Sequence of chain 1.A:
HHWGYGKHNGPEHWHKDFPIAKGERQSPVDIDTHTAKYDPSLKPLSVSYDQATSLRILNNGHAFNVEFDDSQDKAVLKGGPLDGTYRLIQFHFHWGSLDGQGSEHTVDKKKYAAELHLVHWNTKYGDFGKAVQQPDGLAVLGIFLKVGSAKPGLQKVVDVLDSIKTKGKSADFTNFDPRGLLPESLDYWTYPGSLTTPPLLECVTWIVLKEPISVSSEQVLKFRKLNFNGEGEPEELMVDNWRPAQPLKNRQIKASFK

Binding-site contacts:
Ligand atom C3 contacts residue THR199 of chain 1.A at 3.2 Å.
Ligand atom C4 contacts residue GOL1 of chain 1.C at 3.9 Å.
Ligand atom O18 contacts residue ZN1 of chain 1.B at 2.0 Å.
Ligand atom C3 contacts residue LEU197 of chain 1.A at 4.0 Å (hydrophobic).
Ligand atom C4 contacts residue LEU197 of chain 1.A at 4.0 Å (hydrophobic).
Ligand atom O19 contacts residue THR198 of chain 1.A at 3.0 Å (h-bond).
Ligand atom O18 contacts residue HIS119 of chain 1.A at 3.4 Å (h-bond).
Ligand atom C2 contacts residue THR199 of chain 1.A at 3.4 Å.
Ligand atom O19 contacts residue SER196 of chain 1.A at 4.1 Å.
Ligand atom C5 contacts residue LEU197 of chain 1.A at 3.8 Å (hydrophobic).
Ligand atom S1 contacts residue HIS94 of chain 1.A at 3.9 Å.
Ligand atom S1 contacts residue ZN1 of chain 1.B at 3.1 Å.
Ligand atom S1 contacts residue HIS119 of chain 1.A at 4.0 Å.
Ligand atom C9 contacts residue PHE130 of chain 1.A at 3.7 Å (hydrophobic).
Ligand atom N20 contacts residue VAL142 of chain 1.A at 3.9 Å.
Ligand atom C16 contacts residue PHE130 of chain 1.A at 3.7 Å (hydrophobic).
Ligand atom C8 contacts residue LEU197 of chain 1.A at 3.5 Å (hydrophobic).
Ligand atom O18 contacts residue HIS94 of chain 1.A at 3.3 Å (h-bond).
Ligand atom C15 contacts residue GLY131 of chain 1.A at 3.8 Å.
Ligand atom C1 contacts residue LEU197 of chain 1.A at 4.0 Å (hydrophobic).
Ligand atom O19 contacts residue TRP208 of chain 1.A at 3.5 Å.
Ligand atom C17 contacts residue PHE130 of chain 1.A at 3.9 Å (hydrophobic).
Ligand atom N20 contacts residue ZN1 of chain 1.B at 3.1 Å.
Ligand atom C8 contacts residue PHE130 of chain 1.A at 3.8 Å (hydrophobic).
Ligand atom C2 contacts residue THR198 of chain 1.A at 4.1 Å.
Ligand atom N20 contacts residue VAL121 of chain 1.A at 3.7 Å.
Ligand atom O18 contacts residue THR198 of chain 1.A at 2.8 Å (h-bond).
Ligand atom C11 contacts residue PRO201 of chain 1.A at 3.8 Å (hydrophobic).
Ligand atom S1 contacts residue THR198 of chain 1.A at 3.8 Å.
Ligand atom C2 contacts residue LEU197 of chain 1.A at 3.9 Å (hydrophobic).
Ligand atom C7 contacts residue LEU197 of chain 1.A at 3.9 Å (hydrophobic).
Ligand atom O19 contacts residue LEU197 of chain 1.A at 3.4 Å.
Ligand atom C10 contacts residue PRO201 of chain 1.A at 3.9 Å (hydrophobic).
Ligand atom C6 contacts residue LEU197 of chain 1.A at 3.9 Å (hydrophobic).
Ligand atom N20 contacts residue HIS94 of chain 1.A at 3.2 Å.
Ligand atom C3 contacts residue GOL1 of chain 1.C at 3.9 Å.
Ligand atom N20 contacts residue HIS119 of chain 1.A at 3.6 Å (h-bond).
Ligand atom C15 contacts residue PHE130 of chain 1.A at 4.1 Å (hydrophobic).
Ligand atom O18 contacts residue HIS96 of chain 1.A at 3.4 Å (h-bond).
Ligand atom C5 contacts residue GOL1 of chain 1.C at 4.1 Å.

A protein and the small-molecule ligand that binds it are described below.
Small molecule (SMILES): NS(=O)(=O)c1ccc(-c2ccc(Cn3cccn3)cc2)cc1